Binding-site contacts:
Ligand atom O1' contacts residue ASN169 of chain 1.A at 3.7 Å.
Ligand atom O contacts residue ALA464 of chain 1.A at 4.3 Å.
Ligand atom CA contacts residue ARG303 of chain 1.A at 3.8 Å.
Ligand atom C1' contacts residue CYS304 of chain 1.A at 3.7 Å (hydrophobic).
Ligand atom O contacts residue ARG303 of chain 1.A at 2.8 Å (salt-bridge).
Ligand atom C5 contacts residue TRP177 of chain 1.A at 3.6 Å (hydrophobic).
Ligand atom C contacts residue GLY463 of chain 1.A at 3.3 Å.
Ligand atom C6 contacts residue THR305 of chain 1.A at 4.0 Å.
Ligand atom OXT contacts residue GLY463 of chain 1.A at 3.2 Å (h-bond).
Ligand atom O1' contacts residue CYS304 of chain 1.A at 3.6 Å.
Ligand atom C contacts residue THR305 of chain 1.A at 3.6 Å.
Ligand atom C contacts residue ARG303 of chain 1.A at 3.5 Å.
Ligand atom O contacts residue GLY463 of chain 1.A at 3.0 Å (h-bond).
Ligand atom OXT contacts residue SER462 of chain 1.A at 4.2 Å.
Ligand atom O2' contacts residue THR305 of chain 1.A at 3.8 Å.
Ligand atom OXT contacts residue PHE470 of chain 1.A at 3.7 Å.
Ligand atom C contacts residue ALA464 of chain 1.A at 3.7 Å (hydrophobic).
Ligand atom O2' contacts residue ASN169 of chain 1.A at 3.6 Å.
Ligand atom OXT contacts residue ALA464 of chain 1.A at 2.8 Å (h-bond).
Ligand atom O contacts residue THR305 of chain 1.A at 2.7 Å (h-bond).
Ligand atom N contacts residue GLU123 of chain 1.A at 2.8 Å (salt-bridge).
Ligand atom O contacts residue SER462 of chain 1.A at 3.7 Å.
Ligand atom O2' contacts residue PHE170 of chain 1.A at 3.3 Å.
Ligand atom O1' contacts residue PHE170 of chain 1.A at 4.1 Å.
Ligand atom CA contacts residue PHE170 of chain 1.A at 3.8 Å (hydrophobic).
Ligand atom O2' contacts residue CYS304 of chain 1.A at 2.8 Å (h-bond).
Ligand atom C1 contacts residue PHE170 of chain 1.A at 3.7 Å (hydrophobic).
Ligand atom CA contacts residue GLU123 of chain 1.A at 3.8 Å.
Ligand atom O2' contacts residue ARG303 of chain 1.A at 3.6 Å.
Ligand atom N contacts residue ALA464 of chain 1.A at 4.0 Å.
Ligand atom C6 contacts residue PHE470 of chain 1.A at 4.0 Å (hydrophobic).
Ligand atom C1 contacts residue PHE470 of chain 1.A at 3.9 Å (hydrophobic).
Ligand atom C5 contacts residue PHE470 of chain 1.A at 4.1 Å (hydrophobic).
Ligand atom C1' contacts residue PHE170 of chain 1.A at 3.5 Å (hydrophobic).
Ligand atom N contacts residue TRP177 of chain 1.A at 4.1 Å.
Ligand atom C6 contacts residue PHE170 of chain 1.A at 3.5 Å (hydrophobic).
Ligand atom C1' contacts residue ASN169 of chain 1.A at 4.0 Å.
Ligand atom C5 contacts residue PHE170 of chain 1.A at 3.9 Å (hydrophobic).
Ligand atom C1 contacts residue TRP177 of chain 1.A at 4.2 Å (hydrophobic).
Ligand atom OXT contacts residue THR305 of chain 1.A at 4.1 Å.

This protein binds this small molecule.
Small molecule (SMILES): N[C@@H](CCCC(=O)O)C(=O)O

Sequence of chain 1.A:
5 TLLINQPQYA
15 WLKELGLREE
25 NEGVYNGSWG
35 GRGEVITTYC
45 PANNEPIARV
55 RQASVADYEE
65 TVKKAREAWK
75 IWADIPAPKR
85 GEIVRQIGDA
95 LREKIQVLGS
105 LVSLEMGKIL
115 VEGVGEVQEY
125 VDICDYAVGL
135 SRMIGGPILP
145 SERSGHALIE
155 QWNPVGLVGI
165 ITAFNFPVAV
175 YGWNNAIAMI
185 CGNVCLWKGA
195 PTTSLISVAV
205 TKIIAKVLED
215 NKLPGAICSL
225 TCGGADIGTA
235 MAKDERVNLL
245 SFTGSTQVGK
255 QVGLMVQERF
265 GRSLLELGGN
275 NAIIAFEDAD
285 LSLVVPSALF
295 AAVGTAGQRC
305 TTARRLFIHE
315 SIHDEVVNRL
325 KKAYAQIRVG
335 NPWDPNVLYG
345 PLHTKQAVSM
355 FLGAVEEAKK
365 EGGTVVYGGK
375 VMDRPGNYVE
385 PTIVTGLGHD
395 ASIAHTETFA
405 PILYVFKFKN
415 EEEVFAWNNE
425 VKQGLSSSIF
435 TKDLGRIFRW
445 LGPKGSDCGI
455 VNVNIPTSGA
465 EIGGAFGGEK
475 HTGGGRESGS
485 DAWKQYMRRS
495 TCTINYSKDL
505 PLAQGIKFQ